Binding-site contacts:
Ligand atom C5 contacts residue TYR159 of chain 6.B at 3.7 Å (hydrophobic).
Ligand atom C13 contacts residue PHE237 of chain 6.B at 3.7 Å (hydrophobic).
Ligand atom C26 contacts residue THR111 of chain 6.B at 3.6 Å.
Ligand atom C14 contacts residue VAL199 of chain 6.B at 3.8 Å (hydrophobic).
Ligand atom C23 contacts residue TYR112 of chain 6.B at 3.3 Å (hydrophobic).
Ligand atom O25 contacts residue THR111 of chain 6.B at 3.4 Å (h-bond).
Ligand atom C13 contacts residue MET132 of chain 6.B at 3.8 Å (hydrophobic).
Ligand atom C3 contacts residue ALA24 of chain 6.D at 3.5 Å (hydrophobic).
Ligand atom N4 contacts residue LEU240 of chain 6.B at 3.3 Å.
Ligand atom C4 contacts residue ILE194 of chain 6.B at 3.8 Å (hydrophobic).
Ligand atom C8 contacts residue VAL196 of chain 6.B at 3.7 Å (hydrophobic).
Ligand atom C27 contacts residue ASP236 of chain 6.B at 3.6 Å.
Ligand atom C1 contacts residue ILE157 of chain 6.B at 3.4 Å (hydrophobic).
Ligand atom C7 contacts residue VAL196 of chain 6.B at 3.5 Å (hydrophobic).
Ligand atom C3 contacts residue PRO181 of chain 6.B at 3.7 Å (hydrophobic).
Ligand atom O25 contacts residue TYR112 of chain 6.B at 3.4 Å.
Ligand atom C19 contacts residue PHE237 of chain 6.B at 3.5 Å (hydrophobic).
Ligand atom C12 contacts residue VAL199 of chain 6.B at 3.7 Å (hydrophobic).
Ligand atom N6 contacts residue VAL196 of chain 6.B at 3.8 Å.
Ligand atom C14 contacts residue MET132 of chain 6.B at 3.5 Å (hydrophobic).
Ligand atom C23 contacts residue PHE237 of chain 6.B at 3.8 Å (hydrophobic).
Ligand atom O24 contacts residue TYR112 of chain 6.B at 3.8 Å.
Ligand atom C4 contacts residue ALA24 of chain 6.D at 3.5 Å (hydrophobic).
Ligand atom C26 contacts residue LYS113 of chain 6.B at 3.7 Å.
Ligand atom O16 contacts residue MET132 of chain 6.B at 3.6 Å.
Ligand atom C8 contacts residue TYR159 of chain 6.B at 3.5 Å (hydrophobic).
Ligand atom C7 contacts residue TYR159 of chain 6.B at 3.7 Å (hydrophobic).
Ligand atom C20 contacts residue PHE237 of chain 6.B at 3.4 Å (hydrophobic).
Ligand atom C21 contacts residue PHE237 of chain 6.B at 3.7 Å (hydrophobic).
Ligand atom C1 contacts residue ILE183 of chain 6.B at 3.5 Å (hydrophobic).
Ligand atom C5 contacts residue ILE194 of chain 6.B at 3.8 Å (hydrophobic).
Ligand atom C3 contacts residue TYR159 of chain 6.B at 3.7 Å (hydrophobic).
Ligand atom C10 contacts residue MET132 of chain 6.B at 3.7 Å (hydrophobic).
Ligand atom C21 contacts residue TYR112 of chain 6.B at 3.4 Å (hydrophobic).
Ligand atom C15 contacts residue MET132 of chain 6.B at 3.6 Å (hydrophobic).
Ligand atom C4 contacts residue TYR159 of chain 6.B at 3.7 Å (hydrophobic).
Ligand atom C20 contacts residue TYR112 of chain 6.B at 3.4 Å (hydrophobic).
Ligand atom C11 contacts residue LEU134 of chain 6.B at 3.8 Å (hydrophobic).
Ligand atom N3 contacts residue LEU240 of chain 6.B at 3.4 Å.
Ligand atom C18 contacts residue PHE237 of chain 6.B at 3.8 Å (hydrophobic).

Sequence of chain 6.D:
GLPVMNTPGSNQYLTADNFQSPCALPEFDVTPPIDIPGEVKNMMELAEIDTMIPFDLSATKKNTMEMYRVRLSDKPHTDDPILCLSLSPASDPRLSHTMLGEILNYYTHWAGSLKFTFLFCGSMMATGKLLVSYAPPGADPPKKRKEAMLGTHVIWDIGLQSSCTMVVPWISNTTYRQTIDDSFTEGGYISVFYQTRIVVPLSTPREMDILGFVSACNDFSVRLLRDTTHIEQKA

Sequence of chain 6.B:
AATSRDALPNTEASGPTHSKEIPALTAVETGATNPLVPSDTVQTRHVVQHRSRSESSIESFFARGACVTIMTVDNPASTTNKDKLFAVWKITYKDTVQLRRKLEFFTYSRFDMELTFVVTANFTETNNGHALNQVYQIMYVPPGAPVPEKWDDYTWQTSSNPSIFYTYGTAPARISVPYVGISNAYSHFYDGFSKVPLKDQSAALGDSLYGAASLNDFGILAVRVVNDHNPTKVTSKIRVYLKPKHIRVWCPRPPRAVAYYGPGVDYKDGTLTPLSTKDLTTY

The small molecule below binds the protein below.
Small molecule (SMILES): CCOC(=O)c1ccc(OCCCCC2CCN(c3ccc(C)nn3)CC2)cc1